Binding-site contacts:
Ligand atom O5 contacts residue ASN19 of chain 47.BA at 2.5 Å (h-bond).
Ligand atom C5 contacts residue ASN19 of chain 47.BA at 3.5 Å.
Ligand atom C1 contacts residue ASN19 of chain 47.BA at 1.6 Å.
Ligand atom C4 contacts residue ASN19 of chain 47.BA at 4.4 Å.
Ligand atom N2 contacts residue ASN19 of chain 47.BA at 3.2 Å (h-bond).
Ligand atom C2 contacts residue ASN19 of chain 47.BA at 2.9 Å.
Ligand atom C8 contacts residue TYR17 of chain 47.BA at 4.4 Å (hydrophobic).
Ligand atom C3 contacts residue ASN19 of chain 47.BA at 4.0 Å.
Ligand atom C7 contacts residue ASN19 of chain 47.BA at 3.8 Å.
Ligand atom O7 contacts residue ASN19 of chain 47.BA at 4.2 Å.

The small molecule below binds the protein below.
Small molecule (SMILES): CC(=O)N[C@H]1[C@H](O[C@H]2[C@H](O)[C@@H](NC(C)=O)CO[C@@H]2CO)O[C@H](CO)[C@@H](O)[C@@H]1O

Sequence of chain 47.BA:
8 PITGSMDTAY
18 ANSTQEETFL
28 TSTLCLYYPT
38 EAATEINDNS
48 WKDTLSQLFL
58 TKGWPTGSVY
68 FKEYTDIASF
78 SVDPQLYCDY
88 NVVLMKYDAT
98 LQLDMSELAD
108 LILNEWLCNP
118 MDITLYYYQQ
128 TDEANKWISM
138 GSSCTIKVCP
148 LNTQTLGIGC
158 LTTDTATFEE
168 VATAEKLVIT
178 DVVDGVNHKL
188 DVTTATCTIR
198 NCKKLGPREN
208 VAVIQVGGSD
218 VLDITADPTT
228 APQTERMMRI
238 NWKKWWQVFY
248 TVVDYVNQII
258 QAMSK